The protein below binds the small molecule below.
Small molecule (SMILES): Nc1ncnc2c1ncn2[C@H]1C[C@H](O)[C@@H](COP(=O)(O)O)O1

Binding-site contacts:
Ligand atom N9 contacts residue PRO419 of chain 2.E at 4.2 Å.
Ligand atom C5 contacts residue PRO631 of chain 2.E at 4.4 Å (hydrophobic).
Ligand atom C6 contacts residue VAL418 of chain 2.E at 3.8 Å (hydrophobic).
Ligand atom N1 contacts residue GLY639 of chain 2.E at 2.9 Å (h-bond).
Ligand atom N3 contacts residue PRO419 of chain 2.E at 4.3 Å.
Ligand atom C2' contacts residue PRO419 of chain 2.E at 4.0 Å (hydrophobic).
Ligand atom N1 contacts residue ILE622 of chain 2.E at 4.4 Å.
Ligand atom N7 contacts residue HIS630 of chain 2.E at 4.1 Å.
Ligand atom N1 contacts residue VAL418 of chain 2.E at 3.8 Å.
Ligand atom N6 contacts residue GLY637 of chain 2.E at 4.1 Å.
Ligand atom N6 contacts residue PHE638 of chain 2.E at 3.8 Å.
Ligand atom N6 contacts residue PRO633 of chain 2.E at 4.2 Å.
Ligand atom N1 contacts residue PRO631 of chain 2.E at 4.2 Å.
Ligand atom C8 contacts residue PRO419 of chain 2.E at 4.3 Å (hydrophobic).
Ligand atom C8 contacts residue HIS630 of chain 2.E at 3.4 Å.
Ligand atom O2P contacts residue PHE629 of chain 2.E at 4.0 Å.
Ligand atom C6 contacts residue PRO419 of chain 2.E at 4.4 Å (hydrophobic).
Ligand atom O5' contacts residue PHE629 of chain 2.E at 4.2 Å.
Ligand atom C5 contacts residue SER632 of chain 2.E at 4.3 Å.
Ligand atom C2 contacts residue GLY639 of chain 2.E at 3.7 Å.
Ligand atom O4' contacts residue PRO631 of chain 2.E at 3.8 Å.
Ligand atom C6 contacts residue SER632 of chain 2.E at 4.3 Å.
Ligand atom N6 contacts residue GLY639 of chain 2.E at 2.8 Å (h-bond).
Ligand atom C4 contacts residue PRO419 of chain 2.E at 4.2 Å (hydrophobic).
Ligand atom O5' contacts residue PRO631 of chain 2.E at 4.1 Å.
Ligand atom O2P contacts residue PRO631 of chain 2.E at 3.8 Å.
Ligand atom C6 contacts residue PRO631 of chain 2.E at 4.0 Å (hydrophobic).
Ligand atom N9 contacts residue HIS630 of chain 2.E at 4.2 Å.
Ligand atom N7 contacts residue PRO419 of chain 2.E at 4.4 Å.
Ligand atom N6 contacts residue PRO631 of chain 2.E at 3.9 Å.
Ligand atom N6 contacts residue SER632 of chain 2.E at 3.9 Å.
Ligand atom C2 contacts residue PRO419 of chain 2.E at 4.4 Å (hydrophobic).
Ligand atom N6 contacts residue VAL418 of chain 2.E at 3.6 Å.
Ligand atom N7 contacts residue ASP609 of chain 2.E at 4.5 Å.
Ligand atom N7 contacts residue SER632 of chain 2.E at 3.8 Å.
Ligand atom O2P contacts residue HIS628 of chain 2.E at 4.3 Å.
Ligand atom O4' contacts residue HIS630 of chain 2.E at 4.4 Å.
Ligand atom C1' contacts residue HIS630 of chain 2.E at 4.0 Å.
Ligand atom C5 contacts residue PRO419 of chain 2.E at 4.2 Å (hydrophobic).
Ligand atom C6 contacts residue GLY639 of chain 2.E at 3.7 Å.

Sequence of chain 2.E:
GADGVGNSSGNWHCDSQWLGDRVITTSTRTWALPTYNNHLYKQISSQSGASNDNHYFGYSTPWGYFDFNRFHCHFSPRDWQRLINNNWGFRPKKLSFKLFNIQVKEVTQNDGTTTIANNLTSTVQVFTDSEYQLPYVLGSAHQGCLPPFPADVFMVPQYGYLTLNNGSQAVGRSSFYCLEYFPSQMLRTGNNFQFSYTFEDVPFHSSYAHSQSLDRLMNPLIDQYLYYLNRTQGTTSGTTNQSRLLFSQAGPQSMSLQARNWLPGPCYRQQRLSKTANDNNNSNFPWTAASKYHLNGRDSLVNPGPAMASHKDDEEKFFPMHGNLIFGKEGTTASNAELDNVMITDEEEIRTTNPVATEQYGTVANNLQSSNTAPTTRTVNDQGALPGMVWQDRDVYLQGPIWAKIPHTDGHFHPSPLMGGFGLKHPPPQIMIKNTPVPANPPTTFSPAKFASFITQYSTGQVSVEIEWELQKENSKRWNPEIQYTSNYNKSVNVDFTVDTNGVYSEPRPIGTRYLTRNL